This protein binds this small molecule.
Small molecule (SMILES): C[C@@H](O)[C@@H](C)O

Binding-site contacts:
Ligand atom O6 contacts residue GLU54 of chain 11.C at 2.9 Å (salt-bridge).
Ligand atom C3 contacts residue TRP59 of chain 11.C at 3.7 Å (hydrophobic).
Ligand atom C2 contacts residue TRP59 of chain 11.C at 4.1 Å (hydrophobic).
Ligand atom O5 contacts residue GLU54 of chain 11.C at 3.8 Å.
Ligand atom C4 contacts residue GLU54 of chain 11.C at 3.8 Å.
Ligand atom C1 contacts residue TRP59 of chain 11.C at 4.2 Å (hydrophobic).
Ligand atom C3 contacts residue GLU54 of chain 11.C at 3.7 Å.
Ligand atom O5 contacts residue ARG79 of chain 11.C at 4.1 Å.
Ligand atom O5 contacts residue ARG76 of chain 11.C at 4.2 Å.
Ligand atom C4 contacts residue TRP59 of chain 11.C at 3.8 Å (hydrophobic).
Ligand atom C2 contacts residue ARG79 of chain 11.C at 3.5 Å.
Ligand atom C1 contacts residue ARG79 of chain 11.C at 3.3 Å.
Ligand atom C1 contacts residue GLU54 of chain 11.C at 3.9 Å.
Ligand atom O6 contacts residue TRP59 of chain 11.C at 3.9 Å.
Ligand atom C2 contacts residue GLU54 of chain 11.C at 4.1 Å.

Sequence of chain 11.C:
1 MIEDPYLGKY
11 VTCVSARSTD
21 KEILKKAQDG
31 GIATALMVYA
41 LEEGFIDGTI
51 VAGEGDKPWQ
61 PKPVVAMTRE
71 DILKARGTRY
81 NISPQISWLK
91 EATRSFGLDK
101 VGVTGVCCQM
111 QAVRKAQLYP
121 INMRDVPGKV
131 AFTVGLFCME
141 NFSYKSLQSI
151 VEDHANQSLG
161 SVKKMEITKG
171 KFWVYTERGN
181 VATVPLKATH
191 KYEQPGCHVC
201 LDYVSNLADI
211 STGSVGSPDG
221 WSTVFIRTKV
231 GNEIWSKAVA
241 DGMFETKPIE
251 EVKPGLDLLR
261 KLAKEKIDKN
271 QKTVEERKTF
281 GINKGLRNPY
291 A